Binding-site contacts:
Ligand atom O6 contacts residue ALA222 of chain 1.B at 2.9 Å (h-bond).
Ligand atom C2 contacts residue ILE221 of chain 1.B at 3.7 Å (hydrophobic).
Ligand atom C13 contacts residue LEU131 of chain 1.B at 3.8 Å (hydrophobic).
Ligand atom O4 contacts residue LEU131 of chain 1.B at 2.7 Å (h-bond).
Ligand atom O2 contacts residue HIS188 of chain 1.B at 3.1 Å (h-bond).
Ligand atom O2 contacts residue HIS192 of chain 1.B at 3.1 Å (h-bond).
Ligand atom O6 contacts residue ILE221 of chain 1.B at 3.7 Å.
Ligand atom C21 contacts residue GLU181 of chain 1.B at 3.7 Å.
Ligand atom N1 contacts residue HIS188 of chain 1.B at 3.6 Å.
Ligand atom O2 contacts residue ZN1 of chain 1.E at 2.0 Å.
Ligand atom C12 contacts residue GLY129 of chain 1.B at 3.6 Å.
Ligand atom C16 contacts residue VAL223 of chain 1.B at 3.3 Å (hydrophobic).
Ligand atom C8 contacts residue ASN172 of chain 1.B at 3.7 Å.
Ligand atom C6 contacts residue GLY129 of chain 1.B at 3.7 Å.
Ligand atom C9 contacts residue GLU189 of chain 1.B at 3.7 Å.
Ligand atom C9 contacts residue HIS188 of chain 1.B at 3.5 Å.
Ligand atom O2 contacts residue GLU189 of chain 1.B at 2.8 Å (salt-bridge).
Ligand atom N1 contacts residue GLY132 of chain 1.B at 3.0 Å (h-bond).
Ligand atom O4 contacts residue THR130 of chain 1.B at 3.4 Å.
Ligand atom C23 contacts residue GLU189 of chain 1.B at 3.4 Å.
Ligand atom O3 contacts residue ZN1 of chain 1.E at 2.0 Å.
Ligand atom C19 contacts residue VAL185 of chain 1.B at 3.6 Å (hydrophobic).
Ligand atom O5 contacts residue GLY129 of chain 1.B at 3.5 Å (h-bond).
Ligand atom O4 contacts residue GLY129 of chain 1.B at 3.7 Å.
Ligand atom C12 contacts residue MET128 of chain 1.B at 3.1 Å (hydrophobic).
Ligand atom C21 contacts residue LEU131 of chain 1.B at 3.6 Å (hydrophobic).
Ligand atom O3 contacts residue HIS188 of chain 1.B at 3.0 Å (h-bond).
Ligand atom C4 contacts residue ILE221 of chain 1.B at 3.7 Å (hydrophobic).
Ligand atom N1 contacts residue GLU189 of chain 1.B at 2.7 Å (salt-bridge).
Ligand atom O5 contacts residue TYR173 of chain 1.B at 3.1 Å.
Ligand atom C18 contacts residue VAL185 of chain 1.B at 3.6 Å (hydrophobic).
Ligand atom C1 contacts residue GLY129 of chain 1.B at 3.4 Å.
Ligand atom N3 contacts residue PRO220 of chain 1.B at 3.2 Å (h-bond).
Ligand atom N2 contacts residue GLY129 of chain 1.B at 3.0 Å (h-bond).
Ligand atom C17 contacts residue VAL223 of chain 1.B at 3.5 Å (hydrophobic).
Ligand atom O5 contacts residue ASN172 of chain 1.B at 3.2 Å (h-bond).
Ligand atom O3 contacts residue HIS198 of chain 1.B at 3.0 Å (h-bond).
Ligand atom C15 contacts residue HIS188 of chain 1.B at 3.3 Å.
Ligand atom C9 contacts residue ZN1 of chain 1.E at 2.7 Å.
Ligand atom N1 contacts residue ZN1 of chain 1.E at 2.9 Å.

The small molecule below binds the protein below.
Small molecule (SMILES): CC[C@H](C)[C@H](NC(=O)[C@@H](CC(=O)NO)Cc1ccccc1)C(=O)N[C@@H](CC(C)C)C(=O)O

Sequence of chain 1.B:
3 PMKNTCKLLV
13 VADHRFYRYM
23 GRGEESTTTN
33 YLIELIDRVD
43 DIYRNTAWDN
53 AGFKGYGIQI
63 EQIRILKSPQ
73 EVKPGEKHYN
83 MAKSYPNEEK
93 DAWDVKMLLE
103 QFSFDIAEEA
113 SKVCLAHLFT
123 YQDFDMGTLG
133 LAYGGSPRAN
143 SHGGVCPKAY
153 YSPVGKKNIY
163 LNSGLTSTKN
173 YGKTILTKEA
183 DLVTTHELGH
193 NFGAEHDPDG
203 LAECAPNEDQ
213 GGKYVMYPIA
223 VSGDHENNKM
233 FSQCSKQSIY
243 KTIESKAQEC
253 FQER